Binding-site contacts:
Ligand atom C3 contacts residue ASN119 of chain 1.A at 3.8 Å.
Ligand atom C2 contacts residue ASN119 of chain 1.A at 2.5 Å.
Ligand atom C8 contacts residue THR121 of chain 1.A at 3.7 Å.
Ligand atom C4 contacts residue ASN119 of chain 1.A at 4.2 Å.
Ligand atom C8 contacts residue ALA120 of chain 1.A at 3.7 Å (hydrophobic).
Ligand atom C3 contacts residue ASN122 of chain 1.A at 3.8 Å.
Ligand atom C4 contacts residue ASN122 of chain 1.A at 4.2 Å.
Ligand atom C7 contacts residue ASN119 of chain 1.A at 3.9 Å.
Ligand atom N2 contacts residue THR121 of chain 1.A at 3.6 Å.
Ligand atom C1 contacts residue ASN122 of chain 1.A at 3.7 Å.
Ligand atom O5 contacts residue ASN122 of chain 1.A at 3.9 Å.
Ligand atom C5 contacts residue ASN122 of chain 1.A at 3.8 Å.
Ligand atom N2 contacts residue ASN119 of chain 1.A at 2.9 Å (h-bond).
Ligand atom O7 contacts residue ASN119 of chain 1.A at 4.4 Å.
Ligand atom O5 contacts residue ASN119 of chain 1.A at 2.4 Å (h-bond).
Ligand atom C2 contacts residue ASN122 of chain 1.A at 4.5 Å.
Ligand atom O4 contacts residue ASN122 of chain 1.A at 4.1 Å.
Ligand atom C5 contacts residue ASN119 of chain 1.A at 3.7 Å.
Ligand atom C7 contacts residue THR121 of chain 1.A at 4.1 Å.
Ligand atom C1 contacts residue ASN119 of chain 1.A at 1.4 Å.

Sequence of chain 1.A:
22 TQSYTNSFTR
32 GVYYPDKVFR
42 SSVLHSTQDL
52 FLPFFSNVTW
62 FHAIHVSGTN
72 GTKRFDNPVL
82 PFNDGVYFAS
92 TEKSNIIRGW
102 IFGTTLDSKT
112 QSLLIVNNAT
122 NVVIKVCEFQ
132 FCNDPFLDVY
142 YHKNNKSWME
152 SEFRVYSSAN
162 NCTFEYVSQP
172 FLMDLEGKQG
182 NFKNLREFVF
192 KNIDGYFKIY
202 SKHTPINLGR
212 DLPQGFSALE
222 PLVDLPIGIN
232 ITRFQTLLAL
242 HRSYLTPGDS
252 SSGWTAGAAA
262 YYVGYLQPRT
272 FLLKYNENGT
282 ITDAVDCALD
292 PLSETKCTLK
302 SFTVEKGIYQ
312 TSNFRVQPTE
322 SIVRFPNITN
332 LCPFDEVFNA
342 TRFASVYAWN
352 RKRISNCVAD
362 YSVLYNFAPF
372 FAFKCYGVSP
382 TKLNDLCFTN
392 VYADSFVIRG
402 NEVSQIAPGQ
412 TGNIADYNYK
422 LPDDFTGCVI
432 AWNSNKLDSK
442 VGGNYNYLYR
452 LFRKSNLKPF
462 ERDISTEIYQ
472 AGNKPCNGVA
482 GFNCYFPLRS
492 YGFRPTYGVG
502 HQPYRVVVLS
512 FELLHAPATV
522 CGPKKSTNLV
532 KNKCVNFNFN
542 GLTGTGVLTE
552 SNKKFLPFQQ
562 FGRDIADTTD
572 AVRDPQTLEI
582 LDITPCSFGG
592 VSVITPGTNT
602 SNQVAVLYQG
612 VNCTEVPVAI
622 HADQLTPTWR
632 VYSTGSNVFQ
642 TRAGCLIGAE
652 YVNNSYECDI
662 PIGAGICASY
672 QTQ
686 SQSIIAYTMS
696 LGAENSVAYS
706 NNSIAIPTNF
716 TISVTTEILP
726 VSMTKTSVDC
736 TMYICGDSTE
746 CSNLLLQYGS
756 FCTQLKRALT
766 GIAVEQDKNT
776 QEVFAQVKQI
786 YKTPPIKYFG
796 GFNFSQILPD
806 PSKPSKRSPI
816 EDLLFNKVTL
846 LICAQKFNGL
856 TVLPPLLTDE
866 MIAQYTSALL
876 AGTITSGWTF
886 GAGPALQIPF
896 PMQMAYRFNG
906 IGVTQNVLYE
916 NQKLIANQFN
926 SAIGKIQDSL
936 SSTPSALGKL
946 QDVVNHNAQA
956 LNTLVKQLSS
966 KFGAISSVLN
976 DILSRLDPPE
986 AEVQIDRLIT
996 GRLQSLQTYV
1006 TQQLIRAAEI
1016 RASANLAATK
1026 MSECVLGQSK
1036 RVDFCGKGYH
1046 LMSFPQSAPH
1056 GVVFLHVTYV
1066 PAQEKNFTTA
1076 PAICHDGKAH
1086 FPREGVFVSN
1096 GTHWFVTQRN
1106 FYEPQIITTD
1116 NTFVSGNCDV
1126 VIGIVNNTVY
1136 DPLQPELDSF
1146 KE

This protein binds this small molecule.
Small molecule (SMILES): CC(=O)N[C@@H]1[C@@H](O)[C@H](O)[C@@H](CO)O[C@H]1O